Binding-site contacts:
Ligand atom C3' contacts residue DA4 of chain 6.D at 3.3 Å.
Ligand atom O3' contacts residue DA4 of chain 6.D at 4.2 Å.
Ligand atom OP2 contacts residue DA4 of chain 6.D at 3.6 Å.
Ligand atom O5' contacts residue DA4 of chain 6.D at 4.0 Å.
Ligand atom OP1 contacts residue DA4 of chain 6.D at 2.2 Å.
Ligand atom C2' contacts residue DA4 of chain 6.D at 3.5 Å.
Ligand atom P contacts residue DA4 of chain 6.D at 3.2 Å.
Ligand atom C4' contacts residue DA4 of chain 6.D at 4.3 Å.
Ligand atom C5' contacts residue DA4 of chain 6.D at 4.0 Å.

A small-molecule ligand and the protein it binds are described below.
Small molecule (SMILES): Nc1ccn([C@H]2C[C@H](O)[C@@H](COP(=O)(O)O)O2)c(=O)n1